Binding-site contacts:
Ligand atom O4 contacts residue VAL257 of chain 10.A at 3.1 Å.
Ligand atom O10 contacts residue SER52 of chain 23.A at 4.4 Å.
Ligand atom O1A contacts residue ARG232 of chain 10.A at 3.5 Å.
Ligand atom O1B contacts residue ARG232 of chain 10.A at 2.5 Å (salt-bridge).
Ligand atom O1A contacts residue ASN284 of chain 23.A at 4.5 Å.
Ligand atom O2 contacts residue ASN284 of chain 23.A at 3.0 Å (h-bond).
Ligand atom O1B contacts residue ASN231 of chain 10.A at 4.3 Å.
Ligand atom O1A contacts residue ASN231 of chain 10.A at 2.7 Å (h-bond).
Ligand atom O10 contacts residue ASN55 of chain 23.A at 3.4 Å (h-bond).
Ligand atom O2 contacts residue ARG232 of chain 10.A at 4.5 Å.
Ligand atom C11 contacts residue ASN55 of chain 23.A at 3.2 Å.
Ligand atom O2 contacts residue THR286 of chain 23.A at 4.0 Å.
Ligand atom O2 contacts residue ASN231 of chain 10.A at 4.2 Å.
Ligand atom O4 contacts residue ASN231 of chain 10.A at 4.2 Å.
Ligand atom C10 contacts residue ASN55 of chain 23.A at 3.8 Å.
Ligand atom C11 contacts residue GLY254 of chain 10.A at 3.6 Å.
Ligand atom C1 contacts residue ASN231 of chain 10.A at 3.6 Å.
Ligand atom C1 contacts residue ASN284 of chain 23.A at 3.8 Å.
Ligand atom O1A contacts residue THR286 of chain 23.A at 4.2 Å.
Ligand atom C3 contacts residue ASN231 of chain 10.A at 3.9 Å.
Ligand atom C2 contacts residue THR286 of chain 23.A at 4.2 Å.
Ligand atom O1B contacts residue ASN284 of chain 23.A at 3.7 Å.
Ligand atom C10 contacts residue SER256 of chain 10.A at 4.2 Å.
Ligand atom C5 contacts residue ASN231 of chain 10.A at 4.5 Å.
Ligand atom C2 contacts residue ASN284 of chain 23.A at 3.9 Å.
Ligand atom C4 contacts residue VAL257 of chain 10.A at 4.4 Å (hydrophobic).
Ligand atom C11 contacts residue SER256 of chain 10.A at 4.3 Å.
Ligand atom O4 contacts residue TRP287 of chain 23.A at 4.1 Å.
Ligand atom C3 contacts residue THR286 of chain 23.A at 3.5 Å.
Ligand atom C3 contacts residue TRP287 of chain 23.A at 4.1 Å (hydrophobic).
Ligand atom C2 contacts residue ASN231 of chain 10.A at 4.0 Å.
Ligand atom C11 contacts residue ALA253 of chain 10.A at 3.6 Å (hydrophobic).
Ligand atom O2 contacts residue TRP287 of chain 23.A at 4.5 Å.
Ligand atom O10 contacts residue SER256 of chain 10.A at 3.5 Å (h-bond).
Ligand atom C1 contacts residue ARG232 of chain 10.A at 3.6 Å.
Ligand atom C4 contacts residue ASN231 of chain 10.A at 3.5 Å.

Sequence of chain 10.A:
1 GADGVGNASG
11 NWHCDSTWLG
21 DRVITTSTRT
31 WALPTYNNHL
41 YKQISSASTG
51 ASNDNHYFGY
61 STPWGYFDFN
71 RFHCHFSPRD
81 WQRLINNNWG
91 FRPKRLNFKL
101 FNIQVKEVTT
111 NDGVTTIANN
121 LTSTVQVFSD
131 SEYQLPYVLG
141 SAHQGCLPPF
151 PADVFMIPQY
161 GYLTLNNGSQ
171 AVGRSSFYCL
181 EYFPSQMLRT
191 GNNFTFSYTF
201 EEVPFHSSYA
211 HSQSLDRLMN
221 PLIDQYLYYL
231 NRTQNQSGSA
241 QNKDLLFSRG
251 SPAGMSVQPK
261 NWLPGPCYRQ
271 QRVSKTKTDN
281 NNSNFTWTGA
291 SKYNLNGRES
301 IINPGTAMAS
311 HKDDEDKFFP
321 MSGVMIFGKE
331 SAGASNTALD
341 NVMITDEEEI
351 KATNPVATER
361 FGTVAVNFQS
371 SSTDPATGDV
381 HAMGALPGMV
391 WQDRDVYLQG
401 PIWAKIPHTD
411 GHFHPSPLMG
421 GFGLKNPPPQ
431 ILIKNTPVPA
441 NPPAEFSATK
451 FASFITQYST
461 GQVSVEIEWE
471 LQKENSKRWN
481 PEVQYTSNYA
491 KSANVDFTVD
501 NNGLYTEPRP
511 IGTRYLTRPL

The small molecule below binds the protein below.
Small molecule (SMILES): CC(=O)N[C@H]1[C@H]([C@H](O)[C@H](O)CO)O[C@@](O)(C(=O)O)C[C@@H]1O

Sequence of chain 23.A:
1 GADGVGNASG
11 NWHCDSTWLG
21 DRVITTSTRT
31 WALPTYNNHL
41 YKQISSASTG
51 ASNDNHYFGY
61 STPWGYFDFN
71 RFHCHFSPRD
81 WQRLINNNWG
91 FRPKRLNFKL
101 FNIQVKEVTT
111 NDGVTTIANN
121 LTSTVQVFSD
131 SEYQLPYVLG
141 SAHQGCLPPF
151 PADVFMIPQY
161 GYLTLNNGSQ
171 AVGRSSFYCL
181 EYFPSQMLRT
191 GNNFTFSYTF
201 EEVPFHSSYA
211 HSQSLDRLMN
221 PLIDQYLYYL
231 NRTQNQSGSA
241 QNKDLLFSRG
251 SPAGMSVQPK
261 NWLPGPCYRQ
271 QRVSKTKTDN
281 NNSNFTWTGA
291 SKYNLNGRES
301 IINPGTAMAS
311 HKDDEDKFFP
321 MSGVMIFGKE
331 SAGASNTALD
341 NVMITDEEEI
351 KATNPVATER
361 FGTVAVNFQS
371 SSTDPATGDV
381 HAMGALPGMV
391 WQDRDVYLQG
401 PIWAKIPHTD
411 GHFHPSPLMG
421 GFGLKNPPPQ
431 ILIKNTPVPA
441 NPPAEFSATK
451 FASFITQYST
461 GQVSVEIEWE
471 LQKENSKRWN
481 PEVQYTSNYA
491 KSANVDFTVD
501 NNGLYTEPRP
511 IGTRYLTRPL